Binding-site contacts:
Ligand atom C6 contacts residue NAG2 of chain 1.M at 3.5 Å.
Ligand atom C8 contacts residue GLU246 of chain 1.A at 4.4 Å.
Ligand atom C3 contacts residue ASN205 of chain 1.A at 3.8 Å.
Ligand atom O7 contacts residue ASN205 of chain 1.A at 4.2 Å.
Ligand atom C8 contacts residue SER245 of chain 1.A at 3.4 Å.
Ligand atom C8 contacts residue PRO209 of chain 1.A at 3.8 Å (hydrophobic).
Ligand atom C1 contacts residue ASN205 of chain 1.A at 1.4 Å.
Ligand atom N2 contacts residue ASN205 of chain 1.A at 2.9 Å (h-bond).
Ligand atom C7 contacts residue ASN205 of chain 1.A at 3.8 Å.
Ligand atom C4 contacts residue ASN205 of chain 1.A at 4.2 Å.
Ligand atom O5 contacts residue ASN205 of chain 1.A at 2.4 Å (h-bond).
Ligand atom C5 contacts residue ASN205 of chain 1.A at 3.7 Å.
Ligand atom C2 contacts residue ASN205 of chain 1.A at 2.5 Å.
Ligand atom C8 contacts residue VAL78 of chain 1.E at 3.6 Å (hydrophobic).
Ligand atom O6 contacts residue NAG2 of chain 1.M at 2.6 Å (h-bond).

A small-molecule ligand and the protein it binds are described below.
Small molecule (SMILES): CC(=O)N[C@H]1[C@H](O[C@H]2[C@H](O)[C@@H](NC(C)=O)CO[C@@H]2CO)O[C@H](CO)[C@@H](O)[C@@H]1O

Sequence of chain 1.E:
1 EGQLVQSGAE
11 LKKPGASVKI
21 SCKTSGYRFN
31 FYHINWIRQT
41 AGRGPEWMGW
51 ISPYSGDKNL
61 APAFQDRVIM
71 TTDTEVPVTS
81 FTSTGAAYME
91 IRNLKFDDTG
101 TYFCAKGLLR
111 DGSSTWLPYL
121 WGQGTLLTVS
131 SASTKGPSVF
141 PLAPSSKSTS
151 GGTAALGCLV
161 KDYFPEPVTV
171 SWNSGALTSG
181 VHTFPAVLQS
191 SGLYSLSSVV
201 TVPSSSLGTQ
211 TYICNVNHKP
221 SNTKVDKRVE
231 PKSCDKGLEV

Sequence of chain 1.A:
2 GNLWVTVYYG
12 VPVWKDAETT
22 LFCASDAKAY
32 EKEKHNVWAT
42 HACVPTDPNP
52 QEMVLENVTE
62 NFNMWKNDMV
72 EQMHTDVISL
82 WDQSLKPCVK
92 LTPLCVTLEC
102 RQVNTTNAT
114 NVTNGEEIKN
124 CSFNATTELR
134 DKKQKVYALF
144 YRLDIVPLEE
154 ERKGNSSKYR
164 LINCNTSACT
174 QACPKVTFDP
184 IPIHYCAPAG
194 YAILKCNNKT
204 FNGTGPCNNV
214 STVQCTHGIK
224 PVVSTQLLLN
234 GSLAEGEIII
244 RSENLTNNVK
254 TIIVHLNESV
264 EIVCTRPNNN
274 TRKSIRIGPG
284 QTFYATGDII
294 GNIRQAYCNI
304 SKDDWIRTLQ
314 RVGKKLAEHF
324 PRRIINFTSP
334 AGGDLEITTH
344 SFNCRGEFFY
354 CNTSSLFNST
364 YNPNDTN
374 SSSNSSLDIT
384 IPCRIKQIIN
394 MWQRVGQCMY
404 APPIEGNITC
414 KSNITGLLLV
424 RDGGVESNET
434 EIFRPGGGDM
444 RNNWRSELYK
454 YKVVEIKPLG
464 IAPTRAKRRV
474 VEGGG